Binding-site contacts:
Ligand atom OP2 contacts residue HIS496 of chain 46.A at 2.9 Å (h-bond).
Ligand atom N4 contacts residue GLU493 of chain 46.A at 2.6 Å (salt-bridge).
Ligand atom C6 contacts residue VAL495 of chain 46.A at 3.7 Å (hydrophobic).
Ligand atom C4 contacts residue GLU493 of chain 46.A at 3.4 Å.
Ligand atom O5' contacts residue SER403 of chain 46.A at 3.1 Å (h-bond).
Ligand atom C1' contacts residue SER403 of chain 46.A at 3.2 Å.
Ligand atom N4 contacts residue PHE487 of chain 46.A at 2.9 Å (h-bond).
Ligand atom C1' contacts residue DG3 of chain 46.C at 3.7 Å.
Ligand atom C2' contacts residue THR494 of chain 46.A at 3.3 Å.
Ligand atom C5' contacts residue SER403 of chain 46.A at 3.2 Å.
Ligand atom N4 contacts residue VAL495 of chain 46.A at 3.1 Å.
Ligand atom C2 contacts residue TYR404 of chain 46.A at 3.6 Å (hydrophobic).
Ligand atom O4' contacts residue SER403 of chain 46.A at 3.3 Å (h-bond).
Ligand atom O3' contacts residue HIS496 of chain 46.A at 3.7 Å.
Ligand atom O4' contacts residue DG3 of chain 46.C at 3.2 Å (h-bond).
Ligand atom C4 contacts residue PHE487 of chain 46.A at 3.7 Å (hydrophobic).
Ligand atom N3 contacts residue GLU493 of chain 46.A at 3.5 Å (salt-bridge).
Ligand atom O6 contacts residue DG3 of chain 46.C at 3.5 Å.
Ligand atom C5' contacts residue ASP401 of chain 46.A at 3.5 Å.
Ligand atom O3' contacts residue ASP401 of chain 46.A at 3.5 Å.
Ligand atom C8 contacts residue DG3 of chain 46.C at 3.6 Å.
Ligand atom O5' contacts residue ASP401 of chain 46.A at 3.7 Å.
Ligand atom C4' contacts residue ASP401 of chain 46.A at 3.5 Å.
Ligand atom C4 contacts residue DG3 of chain 46.C at 3.5 Å.
Ligand atom N1 contacts residue DG3 of chain 46.C at 3.5 Å.
Ligand atom O4' contacts residue ASP401 of chain 46.A at 3.2 Å (salt-bridge).
Ligand atom C2 contacts residue DG3 of chain 46.C at 3.4 Å.
Ligand atom C5' contacts residue PHE402 of chain 46.A at 3.4 Å (hydrophobic).
Ligand atom N3 contacts residue DG3 of chain 46.C at 3.4 Å.
Ligand atom C5 contacts residue VAL495 of chain 46.A at 3.0 Å (hydrophobic).
Ligand atom C5 contacts residue DG3 of chain 46.C at 3.4 Å.
Ligand atom N9 contacts residue DG3 of chain 46.C at 3.6 Å.
Ligand atom O6 contacts residue DG4 of chain 46.C at 3.5 Å (h-bond).
Ligand atom N1 contacts residue TYR404 of chain 46.A at 3.6 Å.
Ligand atom C6 contacts residue DG3 of chain 46.C at 3.5 Å.
Ligand atom O3' contacts residue SER403 of chain 46.A at 3.5 Å.
Ligand atom C4 contacts residue VAL495 of chain 46.A at 3.1 Å (hydrophobic).
Ligand atom N2 contacts residue DG3 of chain 46.C at 3.5 Å (h-bond).
Ligand atom N4 contacts residue GLU489 of chain 46.A at 3.7 Å.
Ligand atom C6 contacts residue TYR404 of chain 46.A at 3.6 Å (hydrophobic).

The small molecule below binds the protein below.
Small molecule (SMILES): N=c1ccn([C@H]2C[C@H](O[P](=O)(O)OC[C@H]3O[C@@H](n4cnc5c(=O)nc(N)[nH]c54)C[C@@H]3O[P](=O)(O)OC[C@H]3O[C@@H](n4cnc5c(N)ncnc54)C[C@@H]3O)[C@@H](COP(=O)=O)O2)c(=O)[nH]1

Sequence of chain 46.A:
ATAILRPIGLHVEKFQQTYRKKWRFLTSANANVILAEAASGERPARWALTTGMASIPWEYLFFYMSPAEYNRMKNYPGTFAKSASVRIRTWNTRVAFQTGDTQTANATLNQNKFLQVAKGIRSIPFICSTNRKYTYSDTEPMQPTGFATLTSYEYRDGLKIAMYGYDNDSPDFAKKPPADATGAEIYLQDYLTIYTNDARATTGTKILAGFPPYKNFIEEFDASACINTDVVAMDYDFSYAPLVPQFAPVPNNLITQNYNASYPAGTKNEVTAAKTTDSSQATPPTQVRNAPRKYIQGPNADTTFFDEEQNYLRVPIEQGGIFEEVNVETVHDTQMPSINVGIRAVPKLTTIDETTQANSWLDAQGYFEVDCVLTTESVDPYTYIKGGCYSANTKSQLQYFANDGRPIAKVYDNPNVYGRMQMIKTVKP